Sequence of chain 1.A:
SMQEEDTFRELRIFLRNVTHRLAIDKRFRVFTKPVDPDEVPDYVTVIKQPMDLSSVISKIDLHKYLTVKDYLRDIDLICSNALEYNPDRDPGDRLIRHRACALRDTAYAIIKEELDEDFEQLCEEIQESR

Binding-site contacts:
Ligand atom C25 contacts residue ASP36 of chain 1.A at 3.7 Å.
Ligand atom C48 contacts residue GLU39 of chain 1.A at 3.5 Å.
Ligand atom N27 contacts residue GLU39 of chain 1.A at 3.3 Å (salt-bridge).
Ligand atom C39 contacts residue GLU39 of chain 1.A at 3.8 Å.
Ligand atom O11 contacts residue ASN86 of chain 1.A at 3.6 Å (h-bond).
Ligand atom C29 contacts residue GLU39 of chain 1.A at 3.9 Å.
Ligand atom C53 contacts residue MET51 of chain 1.A at 3.7 Å (hydrophobic).
Ligand atom C19 contacts residue LYS33 of chain 1.A at 3.8 Å.
Ligand atom C01 contacts residue ILE96 of chain 1.A at 3.9 Å (hydrophobic).
Ligand atom C16 contacts residue VAL35 of chain 1.A at 3.5 Å (hydrophobic).
Ligand atom C01 contacts residue VAL30 of chain 1.A at 3.2 Å (hydrophobic).
Ligand atom O20 contacts residue VAL30 of chain 1.A at 3.6 Å.
Ligand atom N17 contacts residue VAL35 of chain 1.A at 3.8 Å.
Ligand atom CL1 contacts residue TYR43 of chain 1.A at 3.5 Å.
Ligand atom O11 contacts residue PHE31 of chain 1.A at 3.6 Å.
Ligand atom S10 contacts residue ASN86 of chain 1.A at 3.9 Å.
Ligand atom C51 contacts residue LYS33 of chain 1.A at 3.1 Å.
Ligand atom C55 contacts residue TYR43 of chain 1.A at 3.6 Å (hydrophobic).
Ligand atom O11 contacts residue ILE96 of chain 1.A at 3.3 Å.
Ligand atom C46 contacts residue GLU39 of chain 1.A at 3.7 Å.
Ligand atom C14 contacts residue VAL30 of chain 1.A at 3.8 Å (hydrophobic).
Ligand atom C21 contacts residue PRO34 of chain 1.A at 3.5 Å (hydrophobic).
Ligand atom C14 contacts residue VAL35 of chain 1.A at 3.5 Å (hydrophobic).
Ligand atom C16 contacts residue VAL30 of chain 1.A at 3.0 Å (hydrophobic).
Ligand atom C25 contacts residue PRO34 of chain 1.A at 3.9 Å (hydrophobic).
Ligand atom O26 contacts residue ASP36 of chain 1.A at 2.7 Å (salt-bridge).
Ligand atom O12 contacts residue TYR43 of chain 1.A at 3.5 Å.
Ligand atom O26 contacts residue VAL35 of chain 1.A at 3.2 Å.
Ligand atom C16 contacts residue LYS33 of chain 1.A at 3.5 Å.
Ligand atom O12 contacts residue TYR85 of chain 1.A at 3.8 Å.
Ligand atom O12 contacts residue ASN86 of chain 1.A at 3.5 Å (h-bond).
Ligand atom C21 contacts residue VAL30 of chain 1.A at 3.7 Å (hydrophobic).
Ligand atom C51 contacts residue VAL30 of chain 1.A at 3.3 Å (hydrophobic).
Ligand atom C19 contacts residue VAL30 of chain 1.A at 3.2 Å (hydrophobic).
Ligand atom N17 contacts residue VAL30 of chain 1.A at 2.7 Å (h-bond).
Ligand atom C21 contacts residue LYS33 of chain 1.A at 3.7 Å.
Ligand atom CL1 contacts residue ILE78 of chain 1.A at 3.4 Å.
Ligand atom N17 contacts residue LYS33 of chain 1.A at 2.8 Å (salt-bridge).
Ligand atom O26 contacts residue PRO34 of chain 1.A at 3.5 Å (h-bond).
Ligand atom O11 contacts residue ALA82 of chain 1.A at 3.3 Å.

The small molecule below binds the protein below.
Small molecule (SMILES): CN(C)S(=O)(=O)c1cc(NC(=O)CN2C(=O)N[C@@]3(CCCc4ccccc43)C2=O)ccc1Cl